This small molecule binds to this protein.
Small molecule (SMILES): CC(=O)N[C@@H]1[C@@H](O)[C@H](O)[C@@H](CO)O[C@H]1O

Binding-site contacts:
Ligand atom O6 contacts residue THR346 of chain 1.E at 4.2 Å.
Ligand atom O7 contacts residue ASN344 of chain 1.E at 3.4 Å (h-bond).
Ligand atom C5 contacts residue THR346 of chain 1.E at 4.2 Å.
Ligand atom O5 contacts residue ASN344 of chain 1.E at 2.4 Å (h-bond).
Ligand atom C4 contacts residue ASN344 of chain 1.E at 4.2 Å.
Ligand atom C1 contacts residue THR346 of chain 1.E at 4.4 Å.
Ligand atom C3 contacts residue ASN344 of chain 1.E at 3.8 Å.
Ligand atom C5 contacts residue ASN344 of chain 1.E at 3.7 Å.
Ligand atom C8 contacts residue ASN344 of chain 1.E at 4.2 Å.
Ligand atom N2 contacts residue ASN344 of chain 1.E at 2.9 Å (h-bond).
Ligand atom O5 contacts residue THR346 of chain 1.E at 4.0 Å.
Ligand atom C7 contacts residue ASN344 of chain 1.E at 3.3 Å.
Ligand atom C2 contacts residue ASN344 of chain 1.E at 2.5 Å.
Ligand atom C1 contacts residue ASN344 of chain 1.E at 1.4 Å.
Ligand atom C6 contacts residue THR346 of chain 1.E at 4.1 Å.

Sequence of chain 1.E:
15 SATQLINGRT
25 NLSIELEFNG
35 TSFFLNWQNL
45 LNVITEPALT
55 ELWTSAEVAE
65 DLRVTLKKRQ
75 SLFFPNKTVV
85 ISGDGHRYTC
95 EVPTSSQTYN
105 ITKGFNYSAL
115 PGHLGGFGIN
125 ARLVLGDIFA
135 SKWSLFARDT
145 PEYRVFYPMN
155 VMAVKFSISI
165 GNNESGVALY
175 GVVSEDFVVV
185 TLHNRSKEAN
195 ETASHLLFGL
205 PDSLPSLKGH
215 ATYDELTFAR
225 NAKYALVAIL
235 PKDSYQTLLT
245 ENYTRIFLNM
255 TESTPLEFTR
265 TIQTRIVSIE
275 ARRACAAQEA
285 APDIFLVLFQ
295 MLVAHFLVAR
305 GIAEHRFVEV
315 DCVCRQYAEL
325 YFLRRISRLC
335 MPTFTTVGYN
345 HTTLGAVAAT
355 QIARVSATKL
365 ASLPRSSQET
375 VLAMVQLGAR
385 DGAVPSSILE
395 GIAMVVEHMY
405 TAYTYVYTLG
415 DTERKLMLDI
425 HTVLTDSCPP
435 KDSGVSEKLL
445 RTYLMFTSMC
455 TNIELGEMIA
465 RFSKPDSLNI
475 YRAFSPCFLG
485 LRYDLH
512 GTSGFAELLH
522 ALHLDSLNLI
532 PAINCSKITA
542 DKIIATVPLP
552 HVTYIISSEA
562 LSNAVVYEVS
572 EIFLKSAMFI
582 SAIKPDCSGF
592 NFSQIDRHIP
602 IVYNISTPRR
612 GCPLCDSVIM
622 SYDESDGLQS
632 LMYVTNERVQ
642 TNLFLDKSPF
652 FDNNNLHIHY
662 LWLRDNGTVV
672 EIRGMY